Binding-site contacts:
Ligand atom C8 contacts residue VAL131 of chain 1.G at 3.9 Å (hydrophobic).
Ligand atom C5 contacts residue ASN145 of chain 1.G at 3.8 Å.
Ligand atom C8 contacts residue LEU164 of chain 1.G at 3.8 Å (hydrophobic).
Ligand atom O7 contacts residue ASN145 of chain 1.G at 3.2 Å (h-bond).
Ligand atom C6 contacts residue TYR162 of chain 1.G at 3.7 Å (hydrophobic).
Ligand atom C4 contacts residue ASN145 of chain 1.G at 4.3 Å.
Ligand atom O7 contacts residue ASN133 of chain 1.G at 3.4 Å (h-bond).
Ligand atom O5 contacts residue TYR162 of chain 1.G at 4.2 Å.
Ligand atom C8 contacts residue ASP317 of chain 1.G at 3.8 Å.
Ligand atom N2 contacts residue ASN145 of chain 1.G at 2.9 Å (h-bond).
Ligand atom C7 contacts residue ASN145 of chain 1.G at 3.2 Å.
Ligand atom C7 contacts residue ASN133 of chain 1.G at 4.2 Å.
Ligand atom C5 contacts residue TYR162 of chain 1.G at 4.1 Å (hydrophobic).
Ligand atom C3 contacts residue ASN145 of chain 1.G at 3.9 Å.
Ligand atom C1 contacts residue ASN145 of chain 1.G at 1.5 Å.
Ligand atom C7 contacts residue LEU164 of chain 1.G at 4.3 Å (hydrophobic).
Ligand atom C8 contacts residue TYR162 of chain 1.G at 3.6 Å (hydrophobic).
Ligand atom C8 contacts residue ASN145 of chain 1.G at 4.4 Å.
Ligand atom O5 contacts residue ASN145 of chain 1.G at 2.4 Å (h-bond).
Ligand atom C2 contacts residue ASN145 of chain 1.G at 2.5 Å.
Ligand atom O7 contacts residue VAL131 of chain 1.G at 4.2 Å.

The small molecule below binds the protein below.
Small molecule (SMILES): CC(=O)N[C@H]1[C@H](O[C@H]2[C@H](O)[C@@H](NC(C)=O)CO[C@@H]2CO)O[C@H](CO)[C@@H](O)[C@@H]1O

Sequence of chain 1.G:
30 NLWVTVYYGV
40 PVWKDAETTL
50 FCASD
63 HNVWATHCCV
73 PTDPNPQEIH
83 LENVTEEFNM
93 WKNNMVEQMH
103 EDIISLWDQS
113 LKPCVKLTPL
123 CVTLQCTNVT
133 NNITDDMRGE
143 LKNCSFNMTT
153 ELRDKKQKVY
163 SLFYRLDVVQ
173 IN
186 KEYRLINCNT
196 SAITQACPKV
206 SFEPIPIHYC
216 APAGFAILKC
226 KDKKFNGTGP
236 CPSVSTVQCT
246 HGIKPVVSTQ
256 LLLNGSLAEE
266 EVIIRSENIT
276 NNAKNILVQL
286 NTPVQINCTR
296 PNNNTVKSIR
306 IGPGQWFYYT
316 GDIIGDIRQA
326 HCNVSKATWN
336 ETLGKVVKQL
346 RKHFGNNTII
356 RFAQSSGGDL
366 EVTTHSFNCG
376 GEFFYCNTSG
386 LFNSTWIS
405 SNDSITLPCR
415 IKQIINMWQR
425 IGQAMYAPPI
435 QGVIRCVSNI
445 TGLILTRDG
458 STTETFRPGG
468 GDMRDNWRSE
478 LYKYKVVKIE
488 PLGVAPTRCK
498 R